Sequence of chain 1.D:
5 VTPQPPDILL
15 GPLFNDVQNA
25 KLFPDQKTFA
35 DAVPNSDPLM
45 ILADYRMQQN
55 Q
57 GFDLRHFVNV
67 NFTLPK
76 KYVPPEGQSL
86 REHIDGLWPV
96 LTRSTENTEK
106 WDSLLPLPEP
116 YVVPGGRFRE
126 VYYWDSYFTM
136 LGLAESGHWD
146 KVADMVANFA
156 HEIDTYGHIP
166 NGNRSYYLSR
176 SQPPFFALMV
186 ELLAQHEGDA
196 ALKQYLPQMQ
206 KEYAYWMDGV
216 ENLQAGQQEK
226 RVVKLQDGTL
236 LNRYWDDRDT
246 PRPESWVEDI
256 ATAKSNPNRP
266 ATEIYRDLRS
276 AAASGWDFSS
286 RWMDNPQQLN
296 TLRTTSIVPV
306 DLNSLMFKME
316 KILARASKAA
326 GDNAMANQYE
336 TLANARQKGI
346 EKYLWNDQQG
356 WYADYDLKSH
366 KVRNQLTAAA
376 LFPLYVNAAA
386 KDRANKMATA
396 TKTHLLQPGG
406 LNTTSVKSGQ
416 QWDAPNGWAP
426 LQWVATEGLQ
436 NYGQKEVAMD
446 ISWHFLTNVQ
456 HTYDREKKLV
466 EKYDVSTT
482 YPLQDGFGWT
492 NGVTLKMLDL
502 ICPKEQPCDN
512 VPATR

This protein binds this small molecule.
Small molecule (SMILES): OC[C@@H]1[C@@H](O)[C@H](O)[C@H]2[C@H](O)[C@@H](O)CN21

Binding-site contacts:
Ligand atom C8 contacts residue ASP130 of chain 1.D at 3.2 Å.
Ligand atom C5 contacts residue GLC1 of chain 1.SA at 2.5 Å.
Ligand atom C5 contacts residue TYR482 of chain 1.D at 3.4 Å (hydrophobic).
Ligand atom C8 contacts residue TYR127 of chain 1.D at 3.9 Å (hydrophobic).
Ligand atom C1 contacts residue GLC1 of chain 1.SA at 3.3 Å.
Ligand atom O2 contacts residue ASP130 of chain 1.D at 2.5 Å (salt-bridge).
Ligand atom O8 contacts residue ASP130 of chain 1.D at 2.6 Å (salt-bridge).
Ligand atom C5 contacts residue PHE123 of chain 1.D at 3.3 Å (hydrophobic).
Ligand atom C7A contacts residue GLC1 of chain 1.SA at 3.1 Å.
Ligand atom O1 contacts residue TRP129 of chain 1.D at 3.0 Å (h-bond).
Ligand atom O2 contacts residue TYR127 of chain 1.D at 3.7 Å.
Ligand atom O7 contacts residue GLC1 of chain 1.SA at 3.6 Å (h-bond).
Ligand atom O7 contacts residue ASP282 of chain 1.D at 3.9 Å.
Ligand atom C7 contacts residue GLC1 of chain 1.SA at 2.3 Å.
Ligand atom C7 contacts residue GLY280 of chain 1.D at 4.0 Å.
Ligand atom C2 contacts residue GLN177 of chain 1.D at 3.9 Å.
Ligand atom C3 contacts residue GLC1 of chain 1.SA at 3.3 Å.
Ligand atom C1 contacts residue TRP490 of chain 1.D at 4.0 Å (hydrophobic).
Ligand atom O8 contacts residue PHE488 of chain 1.D at 3.4 Å.
Ligand atom O1 contacts residue GLY280 of chain 1.D at 2.7 Å (h-bond).
Ligand atom C6 contacts residue GLC1 of chain 1.SA at 1.5 Å.
Ligand atom C1 contacts residue GLY280 of chain 1.D at 3.6 Å.
Ligand atom O2 contacts residue TRP129 of chain 1.D at 3.3 Å (h-bond).
Ligand atom C7A contacts residue TRP417 of chain 1.D at 4.0 Å (hydrophobic).
Ligand atom C6 contacts residue ASP282 of chain 1.D at 3.6 Å.
Ligand atom C2 contacts residue TRP129 of chain 1.D at 3.8 Å (hydrophobic).
Ligand atom C7 contacts residue TRP417 of chain 1.D at 3.8 Å (hydrophobic).
Ligand atom C7 contacts residue ASP282 of chain 1.D at 3.5 Å.
Ligand atom O7 contacts residue TRP417 of chain 1.D at 3.0 Å (h-bond).
Ligand atom O1 contacts residue TRP490 of chain 1.D at 3.5 Å.
Ligand atom O2 contacts residue GLN177 of chain 1.D at 2.8 Å (h-bond).
Ligand atom C2 contacts residue ASP130 of chain 1.D at 3.3 Å.
Ligand atom C2 contacts residue TRP490 of chain 1.D at 3.7 Å (hydrophobic).
Ligand atom O7 contacts residue TYR482 of chain 1.D at 4.0 Å.
Ligand atom C6 contacts residue TYR482 of chain 1.D at 4.0 Å (hydrophobic).
Ligand atom N4 contacts residue GLC1 of chain 1.SA at 2.7 Å (h-bond).
Ligand atom C1 contacts residue TRP129 of chain 1.D at 3.9 Å (hydrophobic).
Ligand atom C2 contacts residue GLC1 of chain 1.SA at 4.0 Å.
Ligand atom O1 contacts residue TRP417 of chain 1.D at 3.4 Å.
Ligand atom O2 contacts residue GLC1 of chain 1.SA at 3.8 Å.